Sequence of chain 2.A:
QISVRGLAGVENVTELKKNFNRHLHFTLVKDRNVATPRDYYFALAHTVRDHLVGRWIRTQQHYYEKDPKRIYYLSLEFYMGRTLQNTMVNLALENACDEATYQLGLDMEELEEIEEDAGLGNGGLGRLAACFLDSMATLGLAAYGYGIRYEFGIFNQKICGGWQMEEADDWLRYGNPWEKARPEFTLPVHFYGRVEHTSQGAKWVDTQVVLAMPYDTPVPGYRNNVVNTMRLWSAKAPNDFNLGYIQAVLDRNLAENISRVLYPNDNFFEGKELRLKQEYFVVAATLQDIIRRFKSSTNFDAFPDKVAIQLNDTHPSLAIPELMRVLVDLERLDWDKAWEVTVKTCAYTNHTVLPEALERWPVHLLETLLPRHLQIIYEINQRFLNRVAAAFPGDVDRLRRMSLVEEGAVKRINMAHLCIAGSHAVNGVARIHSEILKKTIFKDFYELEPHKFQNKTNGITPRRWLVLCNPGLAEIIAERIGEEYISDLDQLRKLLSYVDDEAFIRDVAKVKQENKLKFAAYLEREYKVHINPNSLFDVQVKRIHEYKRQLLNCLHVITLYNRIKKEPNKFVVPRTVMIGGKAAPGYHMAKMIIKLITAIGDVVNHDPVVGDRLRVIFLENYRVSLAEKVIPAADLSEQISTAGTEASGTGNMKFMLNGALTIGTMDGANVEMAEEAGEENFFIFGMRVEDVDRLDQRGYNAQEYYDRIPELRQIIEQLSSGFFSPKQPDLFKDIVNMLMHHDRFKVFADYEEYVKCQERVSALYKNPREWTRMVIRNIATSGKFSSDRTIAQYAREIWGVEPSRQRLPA

Binding-site contacts:
Ligand atom O2P contacts residue ARG243 of chain 1.A at 4.3 Å.
Ligand atom O3P contacts residue ARG310 of chain 1.A at 2.8 Å (salt-bridge).
Ligand atom O3' contacts residue VAL46 of chain 2.A at 4.5 Å.
Ligand atom N7 contacts residue TYR76 of chain 1.A at 3.7 Å.
Ligand atom O2' contacts residue ASP43 of chain 2.A at 3.7 Å.
Ligand atom N7 contacts residue VAL46 of chain 2.A at 4.4 Å.
Ligand atom C2 contacts residue ASN45 of chain 2.A at 4.2 Å.
Ligand atom C5' contacts residue GLN72 of chain 1.A at 4.0 Å.
Ligand atom C5 contacts residue TYR76 of chain 1.A at 3.6 Å (hydrophobic).
Ligand atom O2P contacts residue ARG311 of chain 1.A at 2.8 Å (salt-bridge).
Ligand atom O1P contacts residue ARG311 of chain 1.A at 2.9 Å (salt-bridge).
Ligand atom N9 contacts residue TYR76 of chain 1.A at 3.8 Å.
Ligand atom N9 contacts residue VAL46 of chain 2.A at 4.1 Å.
Ligand atom C3' contacts residue VAL46 of chain 2.A at 4.0 Å (hydrophobic).
Ligand atom C2' contacts residue ASP43 of chain 2.A at 4.3 Å.
Ligand atom C4 contacts residue VAL46 of chain 2.A at 4.0 Å (hydrophobic).
Ligand atom P contacts residue ARG310 of chain 1.A at 3.6 Å.
Ligand atom O2' contacts residue GLN73 of chain 1.A at 3.8 Å.
Ligand atom C8 contacts residue VAL46 of chain 2.A at 4.4 Å (hydrophobic).
Ligand atom C8 contacts residue TYR76 of chain 1.A at 3.8 Å (hydrophobic).
Ligand atom C2 contacts residue TYR76 of chain 1.A at 3.9 Å (hydrophobic).
Ligand atom C5 contacts residue VAL46 of chain 2.A at 4.2 Å (hydrophobic).
Ligand atom O2P contacts residue ARG310 of chain 1.A at 3.5 Å (salt-bridge).
Ligand atom O1P contacts residue ARG310 of chain 1.A at 4.0 Å.
Ligand atom N3 contacts residue TYR76 of chain 1.A at 3.7 Å.
Ligand atom N3 contacts residue VAL46 of chain 2.A at 4.3 Å.
Ligand atom C2' contacts residue VAL46 of chain 2.A at 3.9 Å (hydrophobic).
Ligand atom O4' contacts residue TYR76 of chain 1.A at 3.8 Å.
Ligand atom O2' contacts residue GLN72 of chain 1.A at 4.3 Å.
Ligand atom C6 contacts residue TYR76 of chain 1.A at 3.6 Å (hydrophobic).
Ligand atom C4 contacts residue TYR76 of chain 1.A at 3.6 Å (hydrophobic).
Ligand atom O6 contacts residue TYR76 of chain 1.A at 3.7 Å.
Ligand atom P contacts residue ARG311 of chain 1.A at 3.7 Å.
Ligand atom C1' contacts residue TYR76 of chain 1.A at 3.8 Å (hydrophobic).
Ligand atom N1 contacts residue TYR76 of chain 1.A at 4.0 Å.
Ligand atom O4' contacts residue GLN72 of chain 1.A at 4.2 Å.

Sequence of chain 1.A:
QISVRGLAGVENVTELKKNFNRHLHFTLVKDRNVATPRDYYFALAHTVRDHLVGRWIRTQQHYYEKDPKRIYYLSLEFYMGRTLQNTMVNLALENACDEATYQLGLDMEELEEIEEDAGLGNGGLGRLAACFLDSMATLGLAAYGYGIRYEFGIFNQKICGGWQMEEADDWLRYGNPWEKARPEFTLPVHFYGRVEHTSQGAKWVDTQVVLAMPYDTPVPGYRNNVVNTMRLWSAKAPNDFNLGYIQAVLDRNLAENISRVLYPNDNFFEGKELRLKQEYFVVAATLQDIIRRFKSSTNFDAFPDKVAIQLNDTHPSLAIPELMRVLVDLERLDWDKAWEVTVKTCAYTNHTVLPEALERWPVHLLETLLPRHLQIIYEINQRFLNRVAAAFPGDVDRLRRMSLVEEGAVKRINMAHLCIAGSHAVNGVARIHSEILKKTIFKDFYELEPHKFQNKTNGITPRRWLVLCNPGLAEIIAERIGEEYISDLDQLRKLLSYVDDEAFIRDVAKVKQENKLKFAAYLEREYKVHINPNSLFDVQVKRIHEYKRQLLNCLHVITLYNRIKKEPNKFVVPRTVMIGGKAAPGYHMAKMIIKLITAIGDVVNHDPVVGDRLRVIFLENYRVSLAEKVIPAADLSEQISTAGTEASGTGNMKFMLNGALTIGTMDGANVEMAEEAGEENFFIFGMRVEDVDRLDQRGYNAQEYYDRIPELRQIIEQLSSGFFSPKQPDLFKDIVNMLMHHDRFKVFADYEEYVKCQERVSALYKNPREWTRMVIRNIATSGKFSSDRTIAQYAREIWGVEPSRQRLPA

This protein binds this small molecule.
Small molecule (SMILES): O=c1[nH]cnc2c1ncn2[C@@H]1O[C@H](COP(=O)(O)O)[C@@H](O)[C@H]1O